Sequence of chain 1.A:
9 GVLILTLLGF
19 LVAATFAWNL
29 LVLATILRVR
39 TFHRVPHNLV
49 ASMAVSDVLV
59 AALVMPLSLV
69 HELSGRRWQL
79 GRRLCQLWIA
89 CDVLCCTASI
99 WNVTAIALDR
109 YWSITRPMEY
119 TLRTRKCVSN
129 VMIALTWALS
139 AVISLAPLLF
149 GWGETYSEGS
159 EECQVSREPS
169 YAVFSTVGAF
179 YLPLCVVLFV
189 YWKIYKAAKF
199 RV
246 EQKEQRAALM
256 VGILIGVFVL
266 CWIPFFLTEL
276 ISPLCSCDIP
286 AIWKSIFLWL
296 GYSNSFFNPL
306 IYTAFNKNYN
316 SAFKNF

Binding-site contacts:
Ligand atom C08 contacts residue PHE270 of chain 1.A at 4.4 Å (hydrophobic).
Ligand atom N06 contacts residue THR95 of chain 1.A at 3.4 Å (h-bond).
Ligand atom C02 contacts residue CYS94 of chain 1.A at 3.6 Å (hydrophobic).
Ligand atom N15 contacts residue THR174 of chain 1.A at 4.1 Å.
Ligand atom N06 contacts residue PHE271 of chain 1.A at 4.3 Å.
Ligand atom N01 contacts residue CYS94 of chain 1.A at 4.2 Å.
Ligand atom N06 contacts residue VAL91 of chain 1.A at 3.8 Å.
Ligand atom C05 contacts residue ASP90 of chain 1.A at 4.4 Å.
Ligand atom C12 contacts residue SER173 of chain 1.A at 4.2 Å.
Ligand atom C11 contacts residue THR174 of chain 1.A at 4.5 Å.
Ligand atom C05 contacts residue VAL91 of chain 1.A at 3.9 Å (hydrophobic).
Ligand atom N01 contacts residue ASP90 of chain 1.A at 3.4 Å (salt-bridge).
Ligand atom O14 contacts residue VAL163 of chain 1.A at 3.6 Å.
Ligand atom O14 contacts residue GLU274 of chain 1.A at 3.1 Å.
Ligand atom C07 contacts residue PHE271 of chain 1.A at 4.2 Å (hydrophobic).
Ligand atom N15 contacts residue GLU274 of chain 1.A at 3.5 Å.
Ligand atom C02 contacts residue ASP90 of chain 1.A at 3.3 Å.
Ligand atom C09 contacts residue PHE270 of chain 1.A at 4.0 Å (hydrophobic).
Ligand atom C08 contacts residue VAL91 of chain 1.A at 4.4 Å (hydrophobic).
Ligand atom C03 contacts residue ASP90 of chain 1.A at 3.6 Å.
Ligand atom C11 contacts residue SER173 of chain 1.A at 3.4 Å.
Ligand atom C02 contacts residue PHE270 of chain 1.A at 4.3 Å (hydrophobic).
Ligand atom C13 contacts residue GLU274 of chain 1.A at 3.5 Å.
Ligand atom C03 contacts residue PHE270 of chain 1.A at 4.3 Å (hydrophobic).
Ligand atom C12 contacts residue ALA177 of chain 1.A at 4.3 Å (hydrophobic).
Ligand atom C04 contacts residue PHE270 of chain 1.A at 4.4 Å (hydrophobic).
Ligand atom C07 contacts residue VAL91 of chain 1.A at 4.0 Å (hydrophobic).
Ligand atom N15 contacts residue SER173 of chain 1.A at 2.9 Å (h-bond).
Ligand atom C05 contacts residue CYS94 of chain 1.A at 3.6 Å (hydrophobic).
Ligand atom N01 contacts residue LEU293 of chain 1.A at 3.3 Å.
Ligand atom C12 contacts residue VAL91 of chain 1.A at 4.4 Å (hydrophobic).
Ligand atom C11 contacts residue PHE271 of chain 1.A at 4.3 Å (hydrophobic).
Ligand atom C13 contacts residue SER173 of chain 1.A at 4.0 Å.
Ligand atom N01 contacts residue PHE270 of chain 1.A at 4.4 Å.
Ligand atom C13 contacts residue VAL163 of chain 1.A at 4.4 Å (hydrophobic).
Ligand atom C12 contacts residue PHE271 of chain 1.A at 4.1 Å (hydrophobic).
Ligand atom C05 contacts residue THR95 of chain 1.A at 4.1 Å.
Ligand atom C04 contacts residue VAL91 of chain 1.A at 4.3 Å (hydrophobic).
Ligand atom N01 contacts residue TYR297 of chain 1.A at 3.9 Å.
Ligand atom C10 contacts residue SER173 of chain 1.A at 4.2 Å.

A small-molecule ligand and the protein it binds are described below.
Small molecule (SMILES): NCCc1c[nH]c2ccc(C(N)=O)cc12